Sequence of chain 1.B:
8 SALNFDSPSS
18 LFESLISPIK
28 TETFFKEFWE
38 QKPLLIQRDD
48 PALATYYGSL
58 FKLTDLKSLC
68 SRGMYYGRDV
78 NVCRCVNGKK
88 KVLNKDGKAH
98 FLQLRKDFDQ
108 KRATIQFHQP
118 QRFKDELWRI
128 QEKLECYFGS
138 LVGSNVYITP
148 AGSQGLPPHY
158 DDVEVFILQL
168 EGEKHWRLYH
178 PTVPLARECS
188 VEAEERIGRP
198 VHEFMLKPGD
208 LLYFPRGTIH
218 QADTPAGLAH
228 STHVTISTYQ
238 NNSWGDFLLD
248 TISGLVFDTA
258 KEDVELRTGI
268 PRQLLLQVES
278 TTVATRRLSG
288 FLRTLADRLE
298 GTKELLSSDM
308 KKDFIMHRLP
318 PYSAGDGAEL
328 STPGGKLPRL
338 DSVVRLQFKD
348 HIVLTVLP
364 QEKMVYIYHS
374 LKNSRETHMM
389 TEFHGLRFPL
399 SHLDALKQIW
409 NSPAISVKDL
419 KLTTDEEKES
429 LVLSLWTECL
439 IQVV

Binding-site contacts:
Ligand atom C3 contacts residue HIS230 of chain 1.B at 3.6 Å.
Ligand atom O2 contacts residue THR232 of chain 1.B at 4.0 Å.
Ligand atom O4 contacts residue THR146 of chain 1.B at 4.2 Å.
Ligand atom C3 contacts residue TRP173 of chain 1.B at 3.9 Å (hydrophobic).
Ligand atom C5 contacts residue HIS230 of chain 1.B at 4.1 Å.
Ligand atom C2 contacts residue TRP173 of chain 1.B at 4.1 Å (hydrophobic).
Ligand atom O5 contacts residue MN1 of chain 1.G at 2.3 Å.
Ligand atom O1 contacts residue TRP173 of chain 1.B at 3.9 Å.
Ligand atom C2 contacts residue HIS217 of chain 1.B at 3.9 Å.
Ligand atom O5 contacts residue LEU153 of chain 1.B at 4.0 Å.
Ligand atom C1 contacts residue TYR144 of chain 1.B at 4.1 Å (hydrophobic).
Ligand atom O5 contacts residue HIS156 of chain 1.B at 3.2 Å.
Ligand atom O1 contacts residue MN1 of chain 1.G at 4.2 Å.
Ligand atom O2 contacts residue TYR144 of chain 1.B at 4.4 Å.
Ligand atom O3 contacts residue TRP173 of chain 1.B at 4.4 Å.
Ligand atom O3 contacts residue HIS230 of chain 1.B at 3.3 Å.
Ligand atom C5 contacts residue LYS171 of chain 1.B at 3.5 Å.
Ligand atom C2 contacts residue TYR144 of chain 1.B at 4.3 Å (hydrophobic).
Ligand atom C2 contacts residue MN1 of chain 1.G at 3.0 Å.
Ligand atom C4 contacts residue LEU153 of chain 1.B at 3.9 Å (hydrophobic).
Ligand atom O1 contacts residue TYR144 of chain 1.B at 3.7 Å.
Ligand atom O2 contacts residue MN1 of chain 1.G at 2.3 Å.
Ligand atom O1 contacts residue THR232 of chain 1.B at 2.5 Å (h-bond).
Ligand atom O1 contacts residue HIS230 of chain 1.B at 3.1 Å (h-bond).
Ligand atom C1 contacts residue HIS217 of chain 1.B at 4.0 Å.
Ligand atom O2 contacts residue HIS217 of chain 1.B at 3.5 Å (h-bond).
Ligand atom O5 contacts residue HIS217 of chain 1.B at 3.2 Å (h-bond).
Ligand atom C1 contacts residue MN1 of chain 1.G at 3.0 Å.
Ligand atom C2 contacts residue HIS156 of chain 1.B at 4.4 Å.
Ligand atom O1 contacts residue ILE164 of chain 1.B at 4.1 Å.
Ligand atom O4 contacts residue GLY152 of chain 1.B at 4.1 Å.
Ligand atom C1 contacts residue TRP173 of chain 1.B at 4.1 Å (hydrophobic).
Ligand atom O3 contacts residue ALA219 of chain 1.B at 3.9 Å.
Ligand atom O3 contacts residue LYS171 of chain 1.B at 2.7 Å (salt-bridge).
Ligand atom O4 contacts residue LYS171 of chain 1.B at 3.6 Å.
Ligand atom O2 contacts residue ASP158 of chain 1.B at 3.5 Å (salt-bridge).
Ligand atom C3 contacts residue TYR144 of chain 1.B at 4.1 Å (hydrophobic).
Ligand atom O4 contacts residue LEU153 of chain 1.B at 3.8 Å.
Ligand atom C1 contacts residue THR232 of chain 1.B at 3.6 Å.
Ligand atom C1 contacts residue HIS230 of chain 1.B at 4.2 Å.

A small-molecule ligand and the protein it binds are described below.
Small molecule (SMILES): O=C(O)CCC(=O)C(=O)O